Sequence of chain 1.A:
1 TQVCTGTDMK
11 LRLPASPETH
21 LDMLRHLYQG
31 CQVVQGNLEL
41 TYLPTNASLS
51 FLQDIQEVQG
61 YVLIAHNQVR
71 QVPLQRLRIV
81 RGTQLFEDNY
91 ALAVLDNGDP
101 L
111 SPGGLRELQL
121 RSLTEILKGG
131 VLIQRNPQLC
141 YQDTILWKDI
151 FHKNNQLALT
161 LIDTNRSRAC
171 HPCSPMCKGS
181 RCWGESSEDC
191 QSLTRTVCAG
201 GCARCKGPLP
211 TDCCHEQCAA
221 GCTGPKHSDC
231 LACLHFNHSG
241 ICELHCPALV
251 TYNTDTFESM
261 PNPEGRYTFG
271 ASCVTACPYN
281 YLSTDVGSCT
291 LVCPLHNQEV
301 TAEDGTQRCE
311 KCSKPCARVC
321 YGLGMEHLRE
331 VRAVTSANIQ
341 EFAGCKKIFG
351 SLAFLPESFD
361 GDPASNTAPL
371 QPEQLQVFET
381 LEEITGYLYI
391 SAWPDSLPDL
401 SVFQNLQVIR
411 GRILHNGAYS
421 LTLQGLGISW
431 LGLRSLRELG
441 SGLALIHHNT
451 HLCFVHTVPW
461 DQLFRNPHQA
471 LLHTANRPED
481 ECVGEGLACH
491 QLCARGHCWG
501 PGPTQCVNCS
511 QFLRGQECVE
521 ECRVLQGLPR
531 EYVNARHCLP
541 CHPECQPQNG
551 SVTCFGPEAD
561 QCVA

A small-molecule ligand and the protein it binds are described below.
Small molecule (SMILES): CC(=O)N[C@H]1[C@H](O[C@H]2[C@H](O)[C@@H](NC(C)=O)CO[C@@H]2CO)O[C@H](CO)[C@@H](O)[C@@H]1O

Binding-site contacts:
Ligand atom C6 contacts residue ASN165 of chain 1.A at 4.0 Å.
Ligand atom C2 contacts residue ASN165 of chain 1.A at 2.8 Å.
Ligand atom C1 contacts residue ASN165 of chain 1.A at 1.4 Å.
Ligand atom N2 contacts residue ASN165 of chain 1.A at 3.3 Å (h-bond).
Ligand atom C3 contacts residue ASN165 of chain 1.A at 3.8 Å.
Ligand atom C7 contacts residue PRO137 of chain 1.A at 4.4 Å (hydrophobic).
Ligand atom O7 contacts residue PRO137 of chain 1.A at 4.0 Å.
Ligand atom C7 contacts residue ASN165 of chain 1.A at 4.0 Å.
Ligand atom N2 contacts residue SER167 of chain 1.A at 4.3 Å.
Ligand atom C5 contacts residue ASN165 of chain 1.A at 3.0 Å.
Ligand atom O6 contacts residue ASN165 of chain 1.A at 3.7 Å.
Ligand atom C4 contacts residue ASN165 of chain 1.A at 4.1 Å.
Ligand atom O5 contacts residue ASN165 of chain 1.A at 2.3 Å (h-bond).
Ligand atom O7 contacts residue ASN165 of chain 1.A at 3.9 Å.